Binding-site contacts:
Ligand atom O3 contacts residue ARG465 of chain 8.A at 3.4 Å.
Ligand atom C3 contacts residue ASN485 of chain 8.A at 3.8 Å.
Ligand atom C1 contacts residue ASN485 of chain 8.A at 1.4 Å.
Ligand atom C4 contacts residue ASN485 of chain 8.A at 4.1 Å.
Ligand atom N2 contacts residue ASN485 of chain 8.A at 3.0 Å (h-bond).
Ligand atom O7 contacts residue ASN485 of chain 8.A at 3.5 Å (h-bond).
Ligand atom C7 contacts residue ARG465 of chain 8.A at 3.6 Å.
Ligand atom O7 contacts residue SER466 of chain 8.A at 4.2 Å.
Ligand atom O5 contacts residue ASN485 of chain 8.A at 2.3 Å (h-bond).
Ligand atom C2 contacts residue ASN485 of chain 8.A at 2.4 Å.
Ligand atom C7 contacts residue GLU482 of chain 8.A at 4.2 Å.
Ligand atom O7 contacts residue GLU482 of chain 8.A at 4.4 Å.
Ligand atom C7 contacts residue ASN485 of chain 8.A at 3.4 Å.
Ligand atom C8 contacts residue GLU482 of chain 8.A at 3.8 Å.
Ligand atom C8 contacts residue LYS469 of chain 8.A at 3.8 Å.
Ligand atom O7 contacts residue ARG465 of chain 8.A at 3.4 Å.
Ligand atom C5 contacts residue ASN485 of chain 8.A at 3.6 Å.
Ligand atom C3 contacts residue ARG465 of chain 8.A at 4.5 Å.
Ligand atom C8 contacts residue ARG465 of chain 8.A at 3.9 Å.
Ligand atom N2 contacts residue ARG465 of chain 8.A at 4.1 Å.

Sequence of chain 8.A:
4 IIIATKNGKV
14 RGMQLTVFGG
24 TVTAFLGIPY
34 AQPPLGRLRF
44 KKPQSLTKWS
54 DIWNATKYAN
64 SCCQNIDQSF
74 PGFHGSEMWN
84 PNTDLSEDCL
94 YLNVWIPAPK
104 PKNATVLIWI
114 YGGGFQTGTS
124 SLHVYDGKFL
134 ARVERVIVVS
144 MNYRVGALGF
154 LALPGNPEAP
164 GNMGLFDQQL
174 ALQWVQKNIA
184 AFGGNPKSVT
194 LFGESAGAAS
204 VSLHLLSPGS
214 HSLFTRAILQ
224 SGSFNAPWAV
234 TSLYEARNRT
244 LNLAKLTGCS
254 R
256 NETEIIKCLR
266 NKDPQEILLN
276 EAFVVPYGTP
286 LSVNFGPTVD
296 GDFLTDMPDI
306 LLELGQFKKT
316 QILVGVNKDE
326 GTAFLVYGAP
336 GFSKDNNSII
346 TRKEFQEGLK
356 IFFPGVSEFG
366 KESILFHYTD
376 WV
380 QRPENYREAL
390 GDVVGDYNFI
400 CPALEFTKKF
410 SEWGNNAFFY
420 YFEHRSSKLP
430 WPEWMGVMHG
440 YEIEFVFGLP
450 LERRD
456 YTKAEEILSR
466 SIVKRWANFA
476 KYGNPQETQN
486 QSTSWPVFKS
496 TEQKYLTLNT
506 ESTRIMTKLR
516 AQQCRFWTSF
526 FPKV

This small molecule binds to this protein.
Small molecule (SMILES): CC(=O)N[C@@H]1[C@@H](O)[C@H](O)[C@@H](CO)O[C@H]1O